Sequence of chain 1.D:
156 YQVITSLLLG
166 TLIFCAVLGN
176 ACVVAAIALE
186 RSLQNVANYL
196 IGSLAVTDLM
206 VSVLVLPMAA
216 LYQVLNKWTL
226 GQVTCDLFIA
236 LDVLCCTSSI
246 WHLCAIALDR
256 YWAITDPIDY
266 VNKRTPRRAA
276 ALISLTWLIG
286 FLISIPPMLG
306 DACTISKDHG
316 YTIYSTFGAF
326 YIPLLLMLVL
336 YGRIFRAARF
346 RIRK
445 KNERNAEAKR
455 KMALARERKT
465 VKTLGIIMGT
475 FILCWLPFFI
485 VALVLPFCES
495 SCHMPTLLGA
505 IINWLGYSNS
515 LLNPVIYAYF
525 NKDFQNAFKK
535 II

Binding-site contacts:
Ligand atom C27 contacts residue LEU209 of chain 1.D at 3.6 Å (hydrophobic).
Ligand atom C4 contacts residue ALA183 of chain 1.D at 3.7 Å (hydrophobic).
Ligand atom C5 contacts residue ALA183 of chain 1.D at 4.1 Å (hydrophobic).
Ligand atom C26 contacts residue LEU209 of chain 1.D at 4.4 Å (hydrophobic).
Ligand atom C27 contacts residue MET205 of chain 1.D at 4.1 Å (hydrophobic).
Ligand atom C25 contacts residue VAL208 of chain 1.D at 4.2 Å (hydrophobic).
Ligand atom C6 contacts residue ALA183 of chain 1.D at 3.8 Å (hydrophobic).
Ligand atom C27 contacts residue VAL208 of chain 1.D at 4.0 Å (hydrophobic).
Ligand atom C25 contacts residue LEU209 of chain 1.D at 4.3 Å (hydrophobic).

This small molecule binds to this protein.
Small molecule (SMILES): CC(C)CCC[C@@H](C)[C@H]1CC[C@H]2[C@@H]3CC=C4C[C@@H](O)CC[C@]4(C)[C@H]3CC[C@]12C